Binding-site contacts:
Ligand atom O2 contacts residue ARG59 of chain 1.A at 2.9 Å (salt-bridge).
Ligand atom C14 contacts residue SER60 of chain 1.A at 3.4 Å.
Ligand atom C7 contacts residue LYS209 of chain 1.B at 3.5 Å.
Ligand atom N contacts residue ASP184 of chain 1.B at 2.7 Å (salt-bridge).
Ligand atom C2 contacts residue TYR112 of chain 1.B at 3.6 Å (hydrophobic).
Ligand atom C12 contacts residue GLU336 of chain 1.B at 3.4 Å.
Ligand atom C13 contacts residue SER60 of chain 1.A at 3.2 Å.
Ligand atom C12 contacts residue ASP56 of chain 1.A at 3.5 Å.
Ligand atom O6 contacts residue SER337 of chain 1.B at 3.0 Å (h-bond).
Ligand atom O5 contacts residue ASN159 of chain 1.B at 3.0 Å (h-bond).
Ligand atom O1 contacts residue ARG59 of chain 1.A at 2.6 Å (salt-bridge).
Ligand atom O2 contacts residue TYR57 of chain 1.A at 2.4 Å (h-bond).
Ligand atom O5 contacts residue THR352 of chain 1.B at 3.5 Å.
Ligand atom P contacts residue SER206 of chain 1.B at 3.5 Å.
Ligand atom O6 contacts residue THR352 of chain 1.B at 3.3 Å.
Ligand atom N2 contacts residue ASP56 of chain 1.A at 2.8 Å (salt-bridge).
Ligand atom O contacts residue TYR57 of chain 1.A at 3.5 Å (h-bond).
Ligand atom N1 contacts residue TYR112 of chain 1.B at 3.6 Å.
Ligand atom O7 contacts residue ASN159 of chain 1.B at 3.0 Å (h-bond).
Ligand atom C15 contacts residue ARG372 of chain 1.B at 3.5 Å.
Ligand atom O3 contacts residue ASN238 of chain 1.A at 3.1 Å (h-bond).
Ligand atom O4 contacts residue TYR112 of chain 1.B at 3.4 Å (h-bond).
Ligand atom O contacts residue SER206 of chain 1.B at 2.9 Å (h-bond).
Ligand atom O3 contacts residue ARG117 of chain 1.B at 2.9 Å (salt-bridge).
Ligand atom O contacts residue GLY87 of chain 1.B at 3.0 Å (h-bond).
Ligand atom O6 contacts residue ARG372 of chain 1.B at 2.9 Å (salt-bridge).
Ligand atom N2 contacts residue SER60 of chain 1.A at 3.1 Å (h-bond).
Ligand atom O contacts residue THR208 of chain 1.B at 2.9 Å (h-bond).
Ligand atom C contacts residue ASP184 of chain 1.B at 3.4 Å.
Ligand atom C1 contacts residue ASP184 of chain 1.B at 3.4 Å.
Ligand atom O5 contacts residue ARG372 of chain 1.B at 2.7 Å (salt-bridge).
Ligand atom C3 contacts residue TYR112 of chain 1.B at 3.5 Å (hydrophobic).
Ligand atom C6 contacts residue MET88 of chain 1.B at 3.5 Å (hydrophobic).
Ligand atom O4 contacts residue ARG59 of chain 1.A at 2.8 Å (salt-bridge).
Ligand atom O1 contacts residue MET88 of chain 1.B at 2.9 Å (h-bond).
Ligand atom C13 contacts residue ASP56 of chain 1.A at 3.6 Å.
Ligand atom C8 contacts residue LYS209 of chain 1.B at 3.6 Å.
Ligand atom O4 contacts residue ARG117 of chain 1.B at 3.1 Å (salt-bridge).
Ligand atom O1 contacts residue GLY87 of chain 1.B at 3.2 Å (h-bond).
Ligand atom P contacts residue TYR57 of chain 1.A at 3.6 Å.

Sequence of chain 1.A:
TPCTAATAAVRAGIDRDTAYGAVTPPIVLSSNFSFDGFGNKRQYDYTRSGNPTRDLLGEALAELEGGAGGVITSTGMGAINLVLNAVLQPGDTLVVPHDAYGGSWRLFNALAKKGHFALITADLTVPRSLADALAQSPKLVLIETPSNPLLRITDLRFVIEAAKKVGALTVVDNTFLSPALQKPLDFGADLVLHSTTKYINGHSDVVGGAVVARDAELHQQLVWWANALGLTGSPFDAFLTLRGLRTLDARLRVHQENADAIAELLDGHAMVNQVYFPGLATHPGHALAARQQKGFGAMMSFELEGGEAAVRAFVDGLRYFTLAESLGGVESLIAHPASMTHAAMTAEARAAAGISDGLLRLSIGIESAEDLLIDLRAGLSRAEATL

A small-molecule ligand and the protein it binds are described below.
Small molecule (SMILES): Cc1ncc(CP(=O)(O)O)c(/C=N/[C@@H](CCSCC[C@H](N)C(=O)O)C(=O)O)c1O

Sequence of chain 1.B:
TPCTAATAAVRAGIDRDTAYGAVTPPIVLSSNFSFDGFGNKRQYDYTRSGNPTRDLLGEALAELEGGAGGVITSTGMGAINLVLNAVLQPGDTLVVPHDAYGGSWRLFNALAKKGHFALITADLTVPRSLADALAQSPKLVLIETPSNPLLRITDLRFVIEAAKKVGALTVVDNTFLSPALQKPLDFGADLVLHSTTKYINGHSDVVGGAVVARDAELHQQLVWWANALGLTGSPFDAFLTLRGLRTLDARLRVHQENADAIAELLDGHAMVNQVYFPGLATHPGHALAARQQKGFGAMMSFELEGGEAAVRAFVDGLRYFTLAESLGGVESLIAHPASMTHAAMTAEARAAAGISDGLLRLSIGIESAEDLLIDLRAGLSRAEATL